Binding-site contacts:
Ligand atom C02 contacts residue GLY664 of chain 1.J at 4.2 Å.
Ligand atom C27 contacts residue ASP458 of chain 1.J at 3.6 Å.
Ligand atom C17 contacts residue ILE459 of chain 1.J at 3.3 Å (hydrophobic).
Ligand atom N14 contacts residue LEU506 of chain 1.J at 3.3 Å.
Ligand atom N31 contacts residue ALA665 of chain 1.J at 3.2 Å (h-bond).
Ligand atom N30 contacts residue LEU506 of chain 1.J at 2.9 Å.
Ligand atom C22 contacts residue GLY503 of chain 1.J at 3.9 Å.
Ligand atom C15 contacts residue LEU506 of chain 1.J at 3.3 Å (hydrophobic).
Ligand atom C19 contacts residue ILE636 of chain 1.J at 4.1 Å (hydrophobic).
Ligand atom C28 contacts residue VAL454 of chain 1.J at 3.9 Å (hydrophobic).
Ligand atom C25 contacts residue VAL454 of chain 1.J at 4.0 Å (hydrophobic).
Ligand atom C18 contacts residue LEU506 of chain 1.J at 4.2 Å (hydrophobic).
Ligand atom C25 contacts residue ASP458 of chain 1.J at 3.8 Å.
Ligand atom C28 contacts residue LEU506 of chain 1.J at 3.5 Å (hydrophobic).
Ligand atom C05 contacts residue GLY503 of chain 1.J at 3.5 Å.
Ligand atom C24 contacts residue LEU506 of chain 1.J at 3.0 Å (hydrophobic).
Ligand atom C04 contacts residue GLY503 of chain 1.J at 3.9 Å.
Ligand atom C21 contacts residue CYS502 of chain 1.J at 3.7 Å (hydrophobic).
Ligand atom C04 contacts residue GLY501 of chain 1.J at 4.0 Å.
Ligand atom C22 contacts residue LEU506 of chain 1.J at 3.8 Å (hydrophobic).
Ligand atom C23 contacts residue LEU506 of chain 1.J at 3.1 Å (hydrophobic).
Ligand atom O26 contacts residue ASP458 of chain 1.J at 3.0 Å (salt-bridge).
Ligand atom C13 contacts residue LEU506 of chain 1.J at 3.2 Å (hydrophobic).
Ligand atom C09 contacts residue THR668 of chain 1.J at 3.8 Å.
Ligand atom N12 contacts residue LEU506 of chain 1.J at 4.0 Å.
Ligand atom C25 contacts residue LEU506 of chain 1.J at 3.9 Å (hydrophobic).
Ligand atom O26 contacts residue VAL454 of chain 1.J at 3.5 Å.
Ligand atom C29 contacts residue LEU506 of chain 1.J at 2.8 Å (hydrophobic).
Ligand atom C03 contacts residue THR668 of chain 1.J at 4.2 Å.
Ligand atom C08 contacts residue THR668 of chain 1.J at 4.0 Å.
Ligand atom C06 contacts residue LEU506 of chain 1.J at 4.1 Å (hydrophobic).
Ligand atom C27 contacts residue VAL454 of chain 1.J at 2.9 Å (hydrophobic).
Ligand atom N16 contacts residue ILE636 of chain 1.J at 4.1 Å.
Ligand atom C02 contacts residue ALA665 of chain 1.J at 4.1 Å (hydrophobic).
Ligand atom N31 contacts residue GLY501 of chain 1.J at 3.7 Å.
Ligand atom C02 contacts residue THR668 of chain 1.J at 4.1 Å.
Ligand atom C18 contacts residue ILE459 of chain 1.J at 4.0 Å (hydrophobic).
Ligand atom O01 contacts residue THR668 of chain 1.J at 4.0 Å.
Ligand atom N31 contacts residue GLY664 of chain 1.J at 3.6 Å.
Ligand atom O26 contacts residue ARG642 of chain 1.J at 4.2 Å.

Sequence of chain 1.J:
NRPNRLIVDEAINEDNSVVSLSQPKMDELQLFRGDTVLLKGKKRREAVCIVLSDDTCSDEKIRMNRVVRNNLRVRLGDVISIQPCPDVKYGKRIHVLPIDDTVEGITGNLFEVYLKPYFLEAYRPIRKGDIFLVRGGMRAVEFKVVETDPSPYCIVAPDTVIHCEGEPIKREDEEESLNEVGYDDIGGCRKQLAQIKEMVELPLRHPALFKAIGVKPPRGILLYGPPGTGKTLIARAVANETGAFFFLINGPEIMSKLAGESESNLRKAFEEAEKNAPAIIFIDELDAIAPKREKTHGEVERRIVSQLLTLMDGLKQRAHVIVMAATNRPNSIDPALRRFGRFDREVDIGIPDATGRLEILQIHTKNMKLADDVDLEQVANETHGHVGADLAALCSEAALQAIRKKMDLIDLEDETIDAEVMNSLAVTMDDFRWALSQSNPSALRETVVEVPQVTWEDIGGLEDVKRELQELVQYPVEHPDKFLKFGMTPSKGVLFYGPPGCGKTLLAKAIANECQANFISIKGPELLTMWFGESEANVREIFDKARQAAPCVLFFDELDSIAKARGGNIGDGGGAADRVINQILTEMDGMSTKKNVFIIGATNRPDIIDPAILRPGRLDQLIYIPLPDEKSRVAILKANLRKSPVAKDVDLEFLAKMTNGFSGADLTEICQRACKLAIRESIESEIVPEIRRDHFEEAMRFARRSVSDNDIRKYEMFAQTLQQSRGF

This protein binds this small molecule.
Small molecule (SMILES): Cc1cc2c(C(N)=O)cccc2n1-c1nc2c(c(NCc3ccccc3)n1)COCC2